Sequence of chain 46.E:
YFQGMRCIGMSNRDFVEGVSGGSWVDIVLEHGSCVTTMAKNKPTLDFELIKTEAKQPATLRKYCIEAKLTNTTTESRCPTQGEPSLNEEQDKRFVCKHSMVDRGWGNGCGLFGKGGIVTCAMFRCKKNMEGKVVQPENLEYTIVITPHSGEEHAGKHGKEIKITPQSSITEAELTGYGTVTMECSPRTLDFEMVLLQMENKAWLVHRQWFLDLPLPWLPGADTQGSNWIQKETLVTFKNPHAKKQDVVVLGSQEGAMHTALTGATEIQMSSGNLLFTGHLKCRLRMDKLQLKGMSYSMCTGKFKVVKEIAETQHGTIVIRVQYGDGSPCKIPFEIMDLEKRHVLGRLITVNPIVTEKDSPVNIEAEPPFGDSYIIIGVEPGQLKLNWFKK

A protein and the small-molecule ligand that binds it are described below.
Small molecule (SMILES): CC(=O)N[C@@H]1[C@@H](O)[C@H](O)[C@@H](CO)O[C@H]1O

Binding-site contacts:
Ligand atom O6 contacts residue GLU46 of chain 46.F at 3.8 Å.
Ligand atom C2 contacts residue ASN75 of chain 46.E at 2.6 Å.
Ligand atom C8 contacts residue PHE98 of chain 46.E at 3.6 Å (hydrophobic).
Ligand atom C8 contacts residue ASN75 of chain 46.E at 3.0 Å.
Ligand atom C6 contacts residue THR48 of chain 46.F at 4.4 Å.
Ligand atom O3 contacts residue NAG1 of chain 46.Z at 2.4 Å (h-bond).
Ligand atom O6 contacts residue CYS45 of chain 46.F at 3.4 Å (h-bond).
Ligand atom C6 contacts residue ASN75 of chain 46.E at 3.8 Å.
Ligand atom C7 contacts residue MET126 of chain 46.E at 3.8 Å (hydrophobic).
Ligand atom O6 contacts residue THR48 of chain 46.F at 4.0 Å.
Ligand atom C4 contacts residue ASN75 of chain 46.E at 4.0 Å.
Ligand atom C2 contacts residue NAG1 of chain 46.Z at 4.1 Å.
Ligand atom C5 contacts residue ASN75 of chain 46.E at 3.2 Å.
Ligand atom O7 contacts residue ASN75 of chain 46.E at 3.2 Å (h-bond).
Ligand atom C4 contacts residue NAG1 of chain 46.Z at 2.9 Å.
Ligand atom O4 contacts residue NAG1 of chain 46.Z at 1.6 Å.
Ligand atom C8 contacts residue MET126 of chain 46.E at 3.7 Å (hydrophobic).
Ligand atom O6 contacts residue NAG1 of chain 46.Z at 4.1 Å.
Ligand atom C6 contacts residue CYS45 of chain 46.F at 4.4 Å (hydrophobic).
Ligand atom O5 contacts residue THR48 of chain 46.F at 4.0 Å.
Ligand atom C6 contacts residue NAG1 of chain 46.Z at 3.4 Å.
Ligand atom N2 contacts residue ASN75 of chain 46.E at 3.0 Å (h-bond).
Ligand atom C1 contacts residue ASN75 of chain 46.E at 1.3 Å.
Ligand atom O7 contacts residue MET126 of chain 46.E at 3.1 Å.
Ligand atom C7 contacts residue ASN75 of chain 46.E at 2.8 Å.
Ligand atom C3 contacts residue NAG1 of chain 46.Z at 3.3 Å.
Ligand atom O6 contacts residue ASN75 of chain 46.E at 3.8 Å.
Ligand atom C3 contacts residue ASN75 of chain 46.E at 3.5 Å.
Ligand atom C5 contacts residue NAG1 of chain 46.Z at 3.7 Å.
Ligand atom O5 contacts residue ASN75 of chain 46.E at 2.1 Å (h-bond).

Sequence of chain 46.F:
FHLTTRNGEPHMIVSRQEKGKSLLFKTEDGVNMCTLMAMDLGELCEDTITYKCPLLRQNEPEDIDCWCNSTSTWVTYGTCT